Sequence of chain 1.B:
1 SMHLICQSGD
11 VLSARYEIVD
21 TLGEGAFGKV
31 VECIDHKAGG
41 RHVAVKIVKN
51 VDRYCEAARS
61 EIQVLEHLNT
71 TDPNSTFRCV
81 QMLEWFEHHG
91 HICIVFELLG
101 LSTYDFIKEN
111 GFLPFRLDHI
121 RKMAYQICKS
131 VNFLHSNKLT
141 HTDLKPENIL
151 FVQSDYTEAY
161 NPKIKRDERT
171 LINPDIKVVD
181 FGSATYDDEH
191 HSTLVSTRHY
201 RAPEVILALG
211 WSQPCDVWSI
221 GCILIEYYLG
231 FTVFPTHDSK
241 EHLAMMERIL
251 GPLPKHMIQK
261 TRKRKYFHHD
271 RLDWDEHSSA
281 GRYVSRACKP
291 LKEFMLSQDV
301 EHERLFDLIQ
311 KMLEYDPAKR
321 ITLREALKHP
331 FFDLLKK

Binding-site contacts:
Ligand atom C13 contacts residue VAL30 of chain 1.B at 3.8 Å (hydrophobic).
Ligand atom C2 contacts residue VAL179 of chain 1.B at 4.0 Å (hydrophobic).
Ligand atom C contacts residue VAL80 of chain 1.B at 3.7 Å (hydrophobic).
Ligand atom C3 contacts residue VAL30 of chain 1.B at 3.9 Å (hydrophobic).
Ligand atom C10 contacts residue GLU147 of chain 1.B at 3.5 Å.
Ligand atom C15 contacts residue LEU150 of chain 1.B at 4.0 Å (hydrophobic).
Ligand atom N1 contacts residue PHE96 of chain 1.B at 4.0 Å.
Ligand atom C14 contacts residue LEU150 of chain 1.B at 3.5 Å (hydrophobic).
Ligand atom C15 contacts residue ALA44 of chain 1.B at 3.5 Å (hydrophobic).
Ligand atom N contacts residue LEU150 of chain 1.B at 3.5 Å.
Ligand atom O contacts residue LEU99 of chain 1.B at 2.7 Å (h-bond).
Ligand atom O contacts residue ALA44 of chain 1.B at 3.5 Å.
Ligand atom C5 contacts residue LEU150 of chain 1.B at 4.0 Å (hydrophobic).
Ligand atom C9 contacts residue PHE27 of chain 1.B at 3.9 Å (hydrophobic).
Ligand atom C8 contacts residue GLY23 of chain 1.B at 4.0 Å.
Ligand atom C15 contacts residue LEU99 of chain 1.B at 3.5 Å (hydrophobic).
Ligand atom C7 contacts residue VAL30 of chain 1.B at 3.8 Å (hydrophobic).
Ligand atom C contacts residue LEU99 of chain 1.B at 4.0 Å (hydrophobic).
Ligand atom C12 contacts residue LEU150 of chain 1.B at 3.8 Å (hydrophobic).
Ligand atom C6 contacts residue VAL30 of chain 1.B at 4.0 Å (hydrophobic).
Ligand atom N1 contacts residue ALA44 of chain 1.B at 3.5 Å.
Ligand atom BR contacts residue LEU22 of chain 1.B at 3.4 Å.
Ligand atom O contacts residue GLU97 of chain 1.B at 4.0 Å.
Ligand atom C1 contacts residue LEU150 of chain 1.B at 4.0 Å (hydrophobic).
Ligand atom O contacts residue LEU22 of chain 1.B at 4.0 Å.
Ligand atom C4 contacts residue LEU150 of chain 1.B at 3.6 Å (hydrophobic).
Ligand atom C13 contacts residue LEU150 of chain 1.B at 3.2 Å (hydrophobic).
Ligand atom C4 contacts residue VAL30 of chain 1.B at 3.7 Å (hydrophobic).
Ligand atom C contacts residue PHE96 of chain 1.B at 3.5 Å (hydrophobic).
Ligand atom C11 contacts residue GLU147 of chain 1.B at 3.6 Å.
Ligand atom N1 contacts residue GLU97 of chain 1.B at 2.8 Å (salt-bridge).
Ligand atom C7 contacts residue GLY23 of chain 1.B at 3.9 Å.
Ligand atom C8 contacts residue PHE27 of chain 1.B at 3.8 Å (hydrophobic).
Ligand atom N1 contacts residue LEU99 of chain 1.B at 3.6 Å.
Ligand atom C contacts residue GLU97 of chain 1.B at 3.6 Å.
Ligand atom C5 contacts residue VAL30 of chain 1.B at 3.9 Å (hydrophobic).
Ligand atom C15 contacts residue GLU97 of chain 1.B at 3.8 Å.
Ligand atom C8 contacts residue GLU24 of chain 1.B at 3.7 Å.
Ligand atom BR contacts residue GLY23 of chain 1.B at 4.0 Å.
Ligand atom O contacts residue LEU98 of chain 1.B at 3.8 Å.

The protein below binds the small molecule below.
Small molecule (SMILES): O=C1N=Cc2ccc3c(-c4ccccc4)c(Br)[nH]c3c21